Binding-site contacts:
Ligand atom C17 contacts residue LEU195 of chain 2.A at 3.8 Å (hydrophobic).
Ligand atom N8 contacts residue CYS127 of chain 2.A at 2.8 Å (h-bond).
Ligand atom C20 contacts residue LEU195 of chain 2.A at 3.6 Å (hydrophobic).
Ligand atom N12 contacts residue ASP156 of chain 1.A at 3.0 Å (salt-bridge).
Ligand atom N21 contacts residue GLU125 of chain 2.A at 3.9 Å.
Ligand atom C26 contacts residue ASP206 of chain 2.A at 3.4 Å.
Ligand atom C14 contacts residue ASP156 of chain 1.A at 3.7 Å.
Ligand atom C27 contacts residue PHE207 of chain 2.A at 3.8 Å (hydrophobic).
Ligand atom C23 contacts residue THR124 of chain 2.A at 3.2 Å.
Ligand atom N21 contacts residue LEU195 of chain 2.A at 3.8 Å.
Ligand atom C19 contacts residue LEU195 of chain 2.A at 3.4 Å (hydrophobic).
Ligand atom C2 contacts residue TYR126 of chain 2.A at 3.9 Å (hydrophobic).
Ligand atom N21 contacts residue TYR126 of chain 2.A at 3.6 Å.
Ligand atom S18 contacts residue LEU195 of chain 2.A at 3.6 Å.
Ligand atom C3 contacts residue GLY130 of chain 2.A at 3.4 Å.
Ligand atom N8 contacts residue TYR126 of chain 2.A at 3.4 Å.
Ligand atom N21 contacts residue CYS127 of chain 2.A at 3.0 Å (h-bond).
Ligand atom N4 contacts residue GLY130 of chain 2.A at 3.6 Å.
Ligand atom C11 contacts residue ASP156 of chain 1.A at 3.1 Å.
Ligand atom C10 contacts residue TYR126 of chain 2.A at 3.5 Å (hydrophobic).
Ligand atom C13 contacts residue ASP156 of chain 1.A at 3.1 Å.
Ligand atom C1 contacts residue CYS127 of chain 2.A at 3.4 Å (hydrophobic).
Ligand atom C24 contacts residue THR124 of chain 2.A at 3.5 Å.
Ligand atom C20 contacts residue CYS127 of chain 2.A at 3.9 Å (hydrophobic).
Ligand atom C20 contacts residue ALA75 of chain 2.A at 3.7 Å (hydrophobic).
Ligand atom C26 contacts residue PHE207 of chain 2.A at 3.9 Å (hydrophobic).
Ligand atom C26 contacts residue LYS77 of chain 2.A at 3.8 Å.
Ligand atom N25 contacts residue ASP206 of chain 2.A at 3.5 Å (salt-bridge).
Ligand atom C17 contacts residue CYS127 of chain 2.A at 3.8 Å (hydrophobic).
Ligand atom C15 contacts residue ASP156 of chain 1.A at 3.1 Å.
Ligand atom C20 contacts residue GLU125 of chain 2.A at 3.4 Å.
Ligand atom C7 contacts residue PHE207 of chain 2.A at 3.8 Å (hydrophobic).
Ligand atom C23 contacts residue VAL108 of chain 2.A at 3.9 Å (hydrophobic).
Ligand atom N25 contacts residue LYS77 of chain 2.A at 3.3 Å (salt-bridge).
Ligand atom C2 contacts residue GLY130 of chain 2.A at 3.6 Å.
Ligand atom C1 contacts residue GLY130 of chain 2.A at 3.9 Å.
Ligand atom C10 contacts residue ASP156 of chain 1.A at 3.8 Å.
Ligand atom C2 contacts residue CYS127 of chain 2.A at 3.3 Å (hydrophobic).
Ligand atom C7 contacts residue LEU49 of chain 2.A at 3.4 Å (hydrophobic).
Ligand atom C10 contacts residue CYS128 of chain 2.A at 3.8 Å (hydrophobic).

Sequence of chain 1.A:
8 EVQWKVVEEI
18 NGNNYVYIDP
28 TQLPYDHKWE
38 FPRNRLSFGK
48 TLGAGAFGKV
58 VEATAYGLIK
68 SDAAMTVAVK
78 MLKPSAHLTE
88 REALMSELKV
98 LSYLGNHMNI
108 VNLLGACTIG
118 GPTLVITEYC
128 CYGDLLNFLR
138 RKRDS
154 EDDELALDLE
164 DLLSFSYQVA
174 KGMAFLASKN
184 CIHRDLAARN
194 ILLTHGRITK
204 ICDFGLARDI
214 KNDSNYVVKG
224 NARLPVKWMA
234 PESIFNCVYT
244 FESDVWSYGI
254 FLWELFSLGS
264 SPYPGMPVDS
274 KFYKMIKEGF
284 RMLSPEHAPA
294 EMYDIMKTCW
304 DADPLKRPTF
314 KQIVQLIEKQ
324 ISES

Sequence of chain 2.A:
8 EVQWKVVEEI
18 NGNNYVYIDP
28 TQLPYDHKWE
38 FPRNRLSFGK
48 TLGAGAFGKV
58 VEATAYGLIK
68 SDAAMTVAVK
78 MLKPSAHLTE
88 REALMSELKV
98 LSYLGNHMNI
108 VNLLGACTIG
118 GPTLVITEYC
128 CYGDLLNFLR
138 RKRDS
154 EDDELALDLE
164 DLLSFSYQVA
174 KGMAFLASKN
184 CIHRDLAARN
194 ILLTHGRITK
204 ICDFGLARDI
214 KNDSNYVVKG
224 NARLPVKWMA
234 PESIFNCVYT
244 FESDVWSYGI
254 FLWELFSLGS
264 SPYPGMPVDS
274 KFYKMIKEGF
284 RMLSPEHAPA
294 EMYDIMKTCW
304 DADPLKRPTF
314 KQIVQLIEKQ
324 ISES

A small-molecule ligand and the protein it binds are described below.
Small molecule (SMILES): CCN1CCN(c2cc(Nc3ncc(-c4ccncc4)s3)nc(C)n2)CC1